This protein binds this small molecule.
Small molecule (SMILES): OCCCO

Sequence of chain 1.C:
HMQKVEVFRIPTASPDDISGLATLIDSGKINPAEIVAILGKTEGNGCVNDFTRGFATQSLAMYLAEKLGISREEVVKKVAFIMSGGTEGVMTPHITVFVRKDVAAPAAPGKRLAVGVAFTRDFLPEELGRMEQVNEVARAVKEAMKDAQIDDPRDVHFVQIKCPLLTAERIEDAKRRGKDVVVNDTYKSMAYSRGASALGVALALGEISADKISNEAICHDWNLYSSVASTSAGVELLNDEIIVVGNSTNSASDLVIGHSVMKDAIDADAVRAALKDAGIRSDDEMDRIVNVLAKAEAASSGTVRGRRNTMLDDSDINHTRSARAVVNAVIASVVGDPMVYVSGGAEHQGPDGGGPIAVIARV

Binding-site contacts:
Ligand atom O3 contacts residue ASP283 of chain 1.C at 3.0 Å (salt-bridge).
Ligand atom C2 contacts residue LEU275 of chain 1.C at 4.0 Å (hydrophobic).
Ligand atom C1 contacts residue ILE280 of chain 1.C at 3.0 Å (hydrophobic).
Ligand atom O1 contacts residue LYS276 of chain 1.C at 4.1 Å.
Ligand atom C2 contacts residue SER282 of chain 1.C at 4.1 Å.
Ligand atom O3 contacts residue ARG272 of chain 1.C at 3.6 Å.
Ligand atom O1 contacts residue ILE280 of chain 1.C at 3.3 Å (h-bond).
Ligand atom C3 contacts residue ARG272 of chain 1.C at 3.8 Å.
Ligand atom O1 contacts residue ARG281 of chain 1.C at 4.3 Å.
Ligand atom C3 contacts residue ASP283 of chain 1.C at 3.9 Å.
Ligand atom O1 contacts residue LEU275 of chain 1.C at 4.0 Å.
Ligand atom C1 contacts residue SER282 of chain 1.C at 3.7 Å.
Ligand atom C1 contacts residue ARG281 of chain 1.C at 3.6 Å.
Ligand atom O1 contacts residue ARG272 of chain 1.C at 3.4 Å (salt-bridge).
Ligand atom C2 contacts residue MET286 of chain 1.C at 4.3 Å (hydrophobic).
Ligand atom C1 contacts residue LEU275 of chain 1.C at 4.2 Å (hydrophobic).
Ligand atom C2 contacts residue ASP283 of chain 1.C at 4.0 Å.
Ligand atom C2 contacts residue ILE280 of chain 1.C at 4.4 Å (hydrophobic).